Sequence of chain 1.A:
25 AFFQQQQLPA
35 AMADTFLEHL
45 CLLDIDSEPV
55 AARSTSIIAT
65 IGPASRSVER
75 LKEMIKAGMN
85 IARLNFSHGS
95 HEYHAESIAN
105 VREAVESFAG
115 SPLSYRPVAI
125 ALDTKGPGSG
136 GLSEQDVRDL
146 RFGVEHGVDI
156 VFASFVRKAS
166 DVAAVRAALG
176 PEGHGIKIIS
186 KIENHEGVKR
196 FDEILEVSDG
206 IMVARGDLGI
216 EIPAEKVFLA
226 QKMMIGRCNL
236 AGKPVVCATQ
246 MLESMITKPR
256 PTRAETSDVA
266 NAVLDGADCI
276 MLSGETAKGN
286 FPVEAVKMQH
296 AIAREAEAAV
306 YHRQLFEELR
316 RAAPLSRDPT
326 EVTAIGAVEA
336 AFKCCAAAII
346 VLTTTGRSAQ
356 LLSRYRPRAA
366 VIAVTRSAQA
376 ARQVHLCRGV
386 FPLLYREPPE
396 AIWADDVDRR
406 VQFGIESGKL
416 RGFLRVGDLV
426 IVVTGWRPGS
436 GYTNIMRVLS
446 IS

A protein and the small-molecule ligand that binds it are described below.
Small molecule (SMILES): O=P(O)(O)OC[C@H]1O[C@](O)(COP(=O)(O)O)[C@@H](O)[C@@H]1O

Binding-site contacts:
Ligand atom O6 contacts residue THR349 of chain 1.A at 3.8 Å.
Ligand atom O3P contacts residue ARG405 of chain 1.A at 3.4 Å (salt-bridge).
Ligand atom O6P contacts residue THR349 of chain 1.A at 3.4 Å (h-bond).
Ligand atom C5 contacts residue GLY434 of chain 1.A at 3.2 Å.
Ligand atom C3 contacts residue GLY434 of chain 1.A at 3.5 Å.
Ligand atom O5P contacts residue SER435 of chain 1.A at 3.3 Å (h-bond).
Ligand atom O6P contacts residue SER353 of chain 1.A at 2.9 Å (h-bond).
Ligand atom O6 contacts residue GLY434 of chain 1.A at 3.7 Å.
Ligand atom O5P contacts residue THR350 of chain 1.A at 2.8 Å (h-bond).
Ligand atom P2 contacts residue SER353 of chain 1.A at 3.6 Å.
Ligand atom O3P contacts residue PRO433 of chain 1.A at 3.3 Å.
Ligand atom O4P contacts residue SER353 of chain 1.A at 3.4 Å (h-bond).
Ligand atom P2 contacts residue THR349 of chain 1.A at 3.8 Å.
Ligand atom O5P contacts residue THR349 of chain 1.A at 3.5 Å (h-bond).
Ligand atom O3 contacts residue TRP398 of chain 1.A at 3.7 Å.
Ligand atom C4 contacts residue THR438 of chain 1.A at 3.7 Å.
Ligand atom O4P contacts residue GLY436 of chain 1.A at 3.3 Å (h-bond).
Ligand atom O3 contacts residue GLY430 of chain 1.A at 3.1 Å.
Ligand atom O1P contacts residue GLY434 of chain 1.A at 2.9 Å (h-bond).
Ligand atom O2 contacts residue GLY430 of chain 1.A at 3.1 Å (h-bond).
Ligand atom O3 contacts residue ARG432 of chain 1.A at 2.8 Å (salt-bridge).
Ligand atom O5 contacts residue LEU347 of chain 1.A at 3.5 Å (h-bond).
Ligand atom O3P contacts residue TRP398 of chain 1.A at 2.6 Å (h-bond).
Ligand atom P1 contacts residue ARG405 of chain 1.A at 3.6 Å.
Ligand atom C4 contacts residue GLY434 of chain 1.A at 3.3 Å.
Ligand atom O2 contacts residue LEU347 of chain 1.A at 3.5 Å.
Ligand atom O6 contacts residue SER435 of chain 1.A at 3.6 Å.
Ligand atom O1P contacts residue THR349 of chain 1.A at 3.7 Å.
Ligand atom C6 contacts residue THR438 of chain 1.A at 3.7 Å.
Ligand atom C6 contacts residue THR348 of chain 1.A at 3.8 Å.
Ligand atom O4 contacts residue TYR437 of chain 1.A at 2.9 Å (h-bond).
Ligand atom O4 contacts residue THR438 of chain 1.A at 3.6 Å.
Ligand atom O4 contacts residue GLY434 of chain 1.A at 2.7 Å (h-bond).
Ligand atom O6 contacts residue GLY436 of chain 1.A at 3.6 Å.
Ligand atom O6P contacts residue THR348 of chain 1.A at 2.4 Å (h-bond).
Ligand atom O2P contacts residue ARG405 of chain 1.A at 2.3 Å (salt-bridge).
Ligand atom C3 contacts residue ARG432 of chain 1.A at 3.5 Å.
Ligand atom C6 contacts residue LEU347 of chain 1.A at 3.4 Å (hydrophobic).
Ligand atom P2 contacts residue THR348 of chain 1.A at 3.6 Å.
Ligand atom O4 contacts residue GLY436 of chain 1.A at 3.7 Å.